A small-molecule ligand and the protein it binds are described below.
Small molecule (SMILES): CC(=O)N[C@@H]1[C@@H](O)[C@H](O)[C@@H](CO)O[C@H]1O

Sequence of chain 1.A:
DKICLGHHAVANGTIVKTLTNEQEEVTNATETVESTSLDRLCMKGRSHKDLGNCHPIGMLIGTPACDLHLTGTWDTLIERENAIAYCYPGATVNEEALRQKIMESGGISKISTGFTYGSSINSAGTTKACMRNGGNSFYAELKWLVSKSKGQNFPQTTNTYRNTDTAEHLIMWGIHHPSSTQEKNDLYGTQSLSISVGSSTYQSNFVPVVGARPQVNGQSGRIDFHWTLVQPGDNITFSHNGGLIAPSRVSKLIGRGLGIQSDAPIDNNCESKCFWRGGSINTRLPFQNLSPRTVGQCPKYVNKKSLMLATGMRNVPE

Binding-site contacts:
Ligand atom C1 contacts residue ASN28 of chain 1.A at 1.4 Å.
Ligand atom C5 contacts residue ASN28 of chain 1.A at 2.9 Å.
Ligand atom O4 contacts residue THR311 of chain 1.A at 4.2 Å.
Ligand atom C3 contacts residue ASN28 of chain 1.A at 3.1 Å.
Ligand atom C2 contacts residue ASN28 of chain 1.A at 2.6 Å.
Ligand atom N2 contacts residue ASN28 of chain 1.A at 2.8 Å (h-bond).
Ligand atom O3 contacts residue ASN28 of chain 1.A at 4.4 Å.
Ligand atom N2 contacts residue ALA29 of chain 1.A at 3.5 Å (h-bond).
Ligand atom C7 contacts residue ASN28 of chain 1.A at 3.8 Å.
Ligand atom C7 contacts residue ALA29 of chain 1.A at 3.8 Å (hydrophobic).
Ligand atom O3 contacts residue THR30 of chain 1.A at 4.2 Å.
Ligand atom C8 contacts residue ALA29 of chain 1.A at 3.2 Å (hydrophobic).
Ligand atom C3 contacts residue THR311 of chain 1.A at 4.3 Å.
Ligand atom C8 contacts residue ASN28 of chain 1.A at 4.1 Å.
Ligand atom O4 contacts residue ASN28 of chain 1.A at 4.3 Å.
Ligand atom C6 contacts residue ASN28 of chain 1.A at 4.2 Å.
Ligand atom C4 contacts residue ASN28 of chain 1.A at 3.5 Å.
Ligand atom O5 contacts residue ASN28 of chain 1.A at 2.4 Å (h-bond).